Sequence of chain 1.A:
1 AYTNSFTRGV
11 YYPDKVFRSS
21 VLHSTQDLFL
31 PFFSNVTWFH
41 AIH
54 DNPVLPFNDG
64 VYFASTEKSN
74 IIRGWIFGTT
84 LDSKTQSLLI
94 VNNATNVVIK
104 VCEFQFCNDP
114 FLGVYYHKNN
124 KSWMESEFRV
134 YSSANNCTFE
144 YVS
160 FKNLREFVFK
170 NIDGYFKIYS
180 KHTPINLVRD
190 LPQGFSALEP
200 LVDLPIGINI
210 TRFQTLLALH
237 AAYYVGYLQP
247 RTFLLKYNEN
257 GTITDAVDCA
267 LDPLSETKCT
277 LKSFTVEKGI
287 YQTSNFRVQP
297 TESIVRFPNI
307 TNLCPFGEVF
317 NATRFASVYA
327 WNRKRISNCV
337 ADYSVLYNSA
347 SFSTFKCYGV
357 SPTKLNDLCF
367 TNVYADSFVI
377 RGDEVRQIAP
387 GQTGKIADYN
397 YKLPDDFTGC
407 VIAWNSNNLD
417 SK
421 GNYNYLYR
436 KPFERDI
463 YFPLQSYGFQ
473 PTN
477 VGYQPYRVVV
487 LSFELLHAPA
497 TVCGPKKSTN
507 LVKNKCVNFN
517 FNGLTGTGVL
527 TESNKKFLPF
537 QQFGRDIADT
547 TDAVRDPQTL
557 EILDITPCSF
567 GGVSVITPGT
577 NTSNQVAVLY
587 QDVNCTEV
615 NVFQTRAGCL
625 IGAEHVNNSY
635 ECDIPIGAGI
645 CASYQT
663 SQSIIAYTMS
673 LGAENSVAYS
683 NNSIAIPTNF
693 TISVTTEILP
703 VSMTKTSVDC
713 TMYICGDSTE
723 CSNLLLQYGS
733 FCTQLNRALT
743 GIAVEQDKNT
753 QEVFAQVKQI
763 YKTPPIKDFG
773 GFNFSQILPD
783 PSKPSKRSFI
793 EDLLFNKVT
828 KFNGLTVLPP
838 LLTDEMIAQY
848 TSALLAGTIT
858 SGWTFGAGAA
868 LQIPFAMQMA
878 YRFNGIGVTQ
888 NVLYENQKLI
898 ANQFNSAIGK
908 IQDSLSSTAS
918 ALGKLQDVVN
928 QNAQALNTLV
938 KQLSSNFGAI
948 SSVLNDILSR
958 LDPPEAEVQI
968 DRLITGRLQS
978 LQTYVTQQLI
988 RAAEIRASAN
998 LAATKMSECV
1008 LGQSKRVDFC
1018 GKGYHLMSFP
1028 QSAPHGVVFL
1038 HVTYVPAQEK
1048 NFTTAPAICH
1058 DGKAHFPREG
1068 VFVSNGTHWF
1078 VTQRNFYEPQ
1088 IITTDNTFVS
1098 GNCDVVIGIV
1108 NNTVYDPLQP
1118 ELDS

Binding-site contacts:
Ligand atom C5 contacts residue ASN1108 of chain 1.A at 3.7 Å.
Ligand atom C1 contacts residue ASN1108 of chain 1.A at 1.4 Å.
Ligand atom C2 contacts residue ASN1108 of chain 1.A at 2.5 Å.
Ligand atom C8 contacts residue VAL1107 of chain 1.A at 4.5 Å (hydrophobic).
Ligand atom N2 contacts residue ASN1108 of chain 1.A at 3.0 Å (h-bond).
Ligand atom O6 contacts residue ASN1108 of chain 1.A at 4.5 Å.
Ligand atom O5 contacts residue ASN1108 of chain 1.A at 2.3 Å (h-bond).
Ligand atom C4 contacts residue ASN1108 of chain 1.A at 4.2 Å.
Ligand atom O7 contacts residue ASN1108 of chain 1.A at 2.9 Å (h-bond).
Ligand atom C8 contacts residue ILE1106 of chain 1.A at 3.6 Å (hydrophobic).
Ligand atom C3 contacts residue ASN1108 of chain 1.A at 3.8 Å.
Ligand atom C7 contacts residue ASN1108 of chain 1.A at 3.2 Å.

A protein and the small-molecule ligand that binds it are described below.
Small molecule (SMILES): CC(=O)N[C@H]1[C@H](O[C@H]2[C@H](O)[C@@H](NC(C)=O)CO[C@@H]2CO)O[C@H](CO)[C@@H](O)[C@@H]1O